This protein binds this small molecule.
Small molecule (SMILES): N[C@@H](CCC(=O)O)C(=O)O

Sequence of chain 1.G:
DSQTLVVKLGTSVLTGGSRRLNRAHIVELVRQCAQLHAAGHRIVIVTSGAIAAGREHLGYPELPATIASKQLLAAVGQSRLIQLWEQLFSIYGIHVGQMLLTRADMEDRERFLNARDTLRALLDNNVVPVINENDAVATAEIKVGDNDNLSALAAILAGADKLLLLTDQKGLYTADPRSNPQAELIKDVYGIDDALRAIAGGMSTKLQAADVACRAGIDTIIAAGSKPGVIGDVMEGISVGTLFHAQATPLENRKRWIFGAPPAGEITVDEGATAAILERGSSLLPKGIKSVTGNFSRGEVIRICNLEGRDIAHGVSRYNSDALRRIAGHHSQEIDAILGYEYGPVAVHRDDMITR

Binding-site contacts:
Ligand atom N contacts residue ALA287 of chain 1.G at 4.4 Å.
Ligand atom C contacts residue LEU296 of chain 1.G at 4.3 Å (hydrophobic).
Ligand atom OXT contacts residue SER294 of chain 1.G at 4.2 Å.
Ligand atom CA contacts residue GLY283 of chain 1.G at 4.2 Å.
Ligand atom CG contacts residue LYS298 of chain 1.G at 4.2 Å.
Ligand atom CD contacts residue ASP281 of chain 1.G at 3.7 Å.
Ligand atom CA contacts residue ALA284 of chain 1.G at 4.0 Å (hydrophobic).
Ligand atom OXT contacts residue ALA284 of chain 1.G at 4.3 Å.
Ligand atom OE1 contacts residue ASP281 of chain 1.G at 4.2 Å.
Ligand atom CB contacts residue ASP281 of chain 1.G at 3.7 Å.
Ligand atom CB contacts residue GLY283 of chain 1.G at 3.9 Å.
Ligand atom OE1 contacts residue GLY283 of chain 1.G at 3.7 Å.
Ligand atom CG contacts residue GLY299 of chain 1.G at 4.1 Å.
Ligand atom OE2 contacts residue ASP281 of chain 1.G at 4.0 Å.
Ligand atom CB contacts residue ALA284 of chain 1.G at 3.4 Å (hydrophobic).
Ligand atom O contacts residue LEU296 of chain 1.G at 3.4 Å (h-bond).
Ligand atom C contacts residue ALA284 of chain 1.G at 3.6 Å (hydrophobic).
Ligand atom CB contacts residue GLY299 of chain 1.G at 4.0 Å.
Ligand atom OE2 contacts residue LYS298 of chain 1.G at 4.3 Å.
Ligand atom O contacts residue LEU295 of chain 1.G at 4.1 Å.
Ligand atom CG contacts residue ASP281 of chain 1.G at 3.3 Å.
Ligand atom OXT contacts residue LEU296 of chain 1.G at 4.1 Å.
Ligand atom OXT contacts residue ALA287 of chain 1.G at 4.3 Å.
Ligand atom O contacts residue LYS298 of chain 1.G at 4.5 Å.
Ligand atom O contacts residue ALA284 of chain 1.G at 3.1 Å.
Ligand atom N contacts residue ALA284 of chain 1.G at 3.6 Å.
Ligand atom N contacts residue GLY283 of chain 1.G at 3.4 Å (h-bond).
Ligand atom O contacts residue GLY299 of chain 1.G at 3.7 Å.
Ligand atom OE1 contacts residue ALA284 of chain 1.G at 4.4 Å.